Sequence of chain 30.A:
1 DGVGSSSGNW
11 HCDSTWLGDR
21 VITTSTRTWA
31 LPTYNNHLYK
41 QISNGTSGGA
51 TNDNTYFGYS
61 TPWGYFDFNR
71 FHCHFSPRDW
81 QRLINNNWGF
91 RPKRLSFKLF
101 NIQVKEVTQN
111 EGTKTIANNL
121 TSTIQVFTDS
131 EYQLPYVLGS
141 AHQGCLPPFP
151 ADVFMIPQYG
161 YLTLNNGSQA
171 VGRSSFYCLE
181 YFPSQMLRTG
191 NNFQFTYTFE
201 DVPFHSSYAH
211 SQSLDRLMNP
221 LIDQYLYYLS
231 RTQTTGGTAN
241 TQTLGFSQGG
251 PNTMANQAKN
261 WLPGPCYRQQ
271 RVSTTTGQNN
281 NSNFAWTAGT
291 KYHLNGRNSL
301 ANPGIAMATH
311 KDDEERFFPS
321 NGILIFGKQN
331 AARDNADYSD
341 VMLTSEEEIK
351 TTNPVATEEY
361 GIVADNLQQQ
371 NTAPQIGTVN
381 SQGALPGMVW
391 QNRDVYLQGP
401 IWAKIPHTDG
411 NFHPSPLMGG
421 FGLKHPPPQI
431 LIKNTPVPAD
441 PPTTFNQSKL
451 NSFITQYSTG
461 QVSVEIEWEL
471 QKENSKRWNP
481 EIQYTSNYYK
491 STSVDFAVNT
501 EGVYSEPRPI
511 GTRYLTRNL

Sequence of chain 43.A:
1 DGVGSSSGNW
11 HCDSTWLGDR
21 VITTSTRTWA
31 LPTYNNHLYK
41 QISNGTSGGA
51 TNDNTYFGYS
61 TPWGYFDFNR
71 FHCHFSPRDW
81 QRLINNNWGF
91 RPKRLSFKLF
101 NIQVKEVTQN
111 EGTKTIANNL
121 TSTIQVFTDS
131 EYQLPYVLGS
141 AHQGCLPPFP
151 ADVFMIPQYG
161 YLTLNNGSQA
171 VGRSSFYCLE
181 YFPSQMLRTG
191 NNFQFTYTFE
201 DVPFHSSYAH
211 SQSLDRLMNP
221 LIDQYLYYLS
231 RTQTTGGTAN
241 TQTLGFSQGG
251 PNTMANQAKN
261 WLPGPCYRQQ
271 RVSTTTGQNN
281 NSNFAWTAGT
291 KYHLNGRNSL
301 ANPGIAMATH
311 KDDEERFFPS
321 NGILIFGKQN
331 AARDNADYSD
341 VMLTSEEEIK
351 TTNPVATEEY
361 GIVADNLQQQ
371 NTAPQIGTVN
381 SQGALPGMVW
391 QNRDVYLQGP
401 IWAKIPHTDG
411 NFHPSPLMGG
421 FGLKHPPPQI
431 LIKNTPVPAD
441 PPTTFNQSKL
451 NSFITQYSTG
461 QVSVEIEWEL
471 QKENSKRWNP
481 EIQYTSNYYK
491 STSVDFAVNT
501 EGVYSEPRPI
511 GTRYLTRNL

The small molecule below binds the protein below.
Small molecule (SMILES): Nc1ccn([C@H]2C[C@H](O[P](=O)(O)OC[C@H]3O[C@@H](n4cnc5c(N)ncnc54)C[C@@H]3O)[C@@H](CO)O2)c(=O)n1

Binding-site contacts:
Ligand atom C5 contacts residue ASP201 of chain 30.A at 3.3 Å.
Ligand atom C2 contacts residue PRO203 of chain 30.A at 4.0 Å (hydrophobic).
Ligand atom N1 contacts residue PRO203 of chain 30.A at 4.2 Å.
Ligand atom N3 contacts residue ASP201 of chain 30.A at 4.2 Å.
Ligand atom N1 contacts residue PRO203 of chain 30.A at 3.8 Å.
Ligand atom N7 contacts residue HIS413 of chain 30.A at 4.2 Å.
Ligand atom N4 contacts residue VAL202 of chain 30.A at 2.9 Å (h-bond).
Ligand atom O3' contacts residue PRO414 of chain 30.A at 4.2 Å.
Ligand atom C2 contacts residue VAL202 of chain 30.A at 4.1 Å (hydrophobic).
Ligand atom C4 contacts residue VAL202 of chain 30.A at 3.7 Å (hydrophobic).
Ligand atom N1 contacts residue VAL202 of chain 30.A at 3.5 Å.
Ligand atom N6 contacts residue GLY422 of chain 30.A at 3.3 Å (h-bond).
Ligand atom C5 contacts residue PRO203 of chain 30.A at 3.8 Å (hydrophobic).
Ligand atom C6 contacts residue PRO203 of chain 30.A at 4.0 Å (hydrophobic).
Ligand atom C5 contacts residue ARG91 of chain 30.A at 4.2 Å.
Ligand atom C2' contacts residue HIS413 of chain 30.A at 3.7 Å.
Ligand atom N1 contacts residue GLY422 of chain 30.A at 2.9 Å (h-bond).
Ligand atom N7 contacts residue PRO203 of chain 30.A at 4.1 Å.
Ligand atom OP2 contacts residue ASP409 of chain 43.A at 3.2 Å (salt-bridge).
Ligand atom C8 contacts residue HIS413 of chain 30.A at 3.9 Å.
Ligand atom N4 contacts residue ASP201 of chain 30.A at 2.6 Å.
Ligand atom N6 contacts residue SER415 of chain 30.A at 3.8 Å.
Ligand atom C4 contacts residue PRO203 of chain 30.A at 4.1 Å (hydrophobic).
Ligand atom C5 contacts residue VAL202 of chain 30.A at 3.6 Å (hydrophobic).
Ligand atom C6 contacts residue GLY422 of chain 30.A at 3.7 Å.
Ligand atom C2 contacts residue GLY422 of chain 30.A at 3.2 Å.
Ligand atom N6 contacts residue GLY420 of chain 30.A at 3.7 Å.
Ligand atom C2' contacts residue PRO414 of chain 30.A at 3.6 Å (hydrophobic).
Ligand atom C1' contacts residue PRO203 of chain 30.A at 4.1 Å (hydrophobic).
Ligand atom C6 contacts residue PRO203 of chain 30.A at 4.0 Å (hydrophobic).
Ligand atom C4 contacts residue PRO203 of chain 30.A at 4.0 Å (hydrophobic).
Ligand atom C6 contacts residue SER415 of chain 30.A at 4.1 Å.
Ligand atom C2' contacts residue PRO203 of chain 30.A at 3.3 Å (hydrophobic).
Ligand atom C4 contacts residue ASP201 of chain 30.A at 3.5 Å.
Ligand atom N6 contacts residue PHE421 of chain 30.A at 3.8 Å.
Ligand atom N7 contacts residue SER415 of chain 30.A at 3.9 Å.
Ligand atom N7 contacts residue ASN392 of chain 30.A at 4.2 Å.
Ligand atom C6 contacts residue VAL202 of chain 30.A at 4.1 Å (hydrophobic).
Ligand atom C5 contacts residue PRO203 of chain 30.A at 4.0 Å (hydrophobic).
Ligand atom N6 contacts residue VAL202 of chain 30.A at 4.2 Å.